Sequence of chain 1.A:
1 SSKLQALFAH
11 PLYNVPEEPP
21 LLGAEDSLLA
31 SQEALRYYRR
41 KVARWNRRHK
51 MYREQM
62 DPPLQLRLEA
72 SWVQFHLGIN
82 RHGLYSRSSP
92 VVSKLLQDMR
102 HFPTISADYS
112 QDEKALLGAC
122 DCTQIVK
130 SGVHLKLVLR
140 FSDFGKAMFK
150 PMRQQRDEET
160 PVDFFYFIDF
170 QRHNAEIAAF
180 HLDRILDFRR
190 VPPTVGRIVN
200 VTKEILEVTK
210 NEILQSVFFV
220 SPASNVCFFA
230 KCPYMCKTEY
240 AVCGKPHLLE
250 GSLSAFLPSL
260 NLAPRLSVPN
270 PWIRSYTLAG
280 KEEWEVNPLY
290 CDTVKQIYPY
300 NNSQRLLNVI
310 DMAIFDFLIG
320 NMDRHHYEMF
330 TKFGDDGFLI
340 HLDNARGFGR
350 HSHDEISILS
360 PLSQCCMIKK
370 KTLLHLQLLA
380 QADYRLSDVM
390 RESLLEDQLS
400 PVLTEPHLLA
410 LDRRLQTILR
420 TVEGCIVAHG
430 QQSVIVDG

A small-molecule ligand and the protein it binds are described below.
Small molecule (SMILES): CC(=O)N[C@H]1[C@H](O[C@H]2[C@H](O)[C@@H](NC(C)=O)CO[C@@H]2CO)O[C@H](CO)[C@@H](O)[C@@H]1O

Binding-site contacts:
Ligand atom C5 contacts residue ASN300 of chain 1.A at 3.7 Å.
Ligand atom C3 contacts residue ASN300 of chain 1.A at 3.8 Å.
Ligand atom N2 contacts residue ASN300 of chain 1.A at 2.8 Å (h-bond).
Ligand atom C2 contacts residue ASN300 of chain 1.A at 2.4 Å.
Ligand atom O5 contacts residue TYR297 of chain 1.A at 3.8 Å.
Ligand atom N2 contacts residue ASN301 of chain 1.A at 4.5 Å.
Ligand atom C6 contacts residue TYR297 of chain 1.A at 4.1 Å (hydrophobic).
Ligand atom O5 contacts residue ASN300 of chain 1.A at 2.4 Å (h-bond).
Ligand atom C1 contacts residue ASN300 of chain 1.A at 1.4 Å.
Ligand atom C7 contacts residue ASN300 of chain 1.A at 3.9 Å.
Ligand atom C8 contacts residue ASN301 of chain 1.A at 4.1 Å.
Ligand atom C4 contacts residue ASN300 of chain 1.A at 4.3 Å.
Ligand atom C5 contacts residue TYR297 of chain 1.A at 3.6 Å (hydrophobic).
Ligand atom C1 contacts residue TYR297 of chain 1.A at 4.1 Å (hydrophobic).